Sequence of chain 1.C:
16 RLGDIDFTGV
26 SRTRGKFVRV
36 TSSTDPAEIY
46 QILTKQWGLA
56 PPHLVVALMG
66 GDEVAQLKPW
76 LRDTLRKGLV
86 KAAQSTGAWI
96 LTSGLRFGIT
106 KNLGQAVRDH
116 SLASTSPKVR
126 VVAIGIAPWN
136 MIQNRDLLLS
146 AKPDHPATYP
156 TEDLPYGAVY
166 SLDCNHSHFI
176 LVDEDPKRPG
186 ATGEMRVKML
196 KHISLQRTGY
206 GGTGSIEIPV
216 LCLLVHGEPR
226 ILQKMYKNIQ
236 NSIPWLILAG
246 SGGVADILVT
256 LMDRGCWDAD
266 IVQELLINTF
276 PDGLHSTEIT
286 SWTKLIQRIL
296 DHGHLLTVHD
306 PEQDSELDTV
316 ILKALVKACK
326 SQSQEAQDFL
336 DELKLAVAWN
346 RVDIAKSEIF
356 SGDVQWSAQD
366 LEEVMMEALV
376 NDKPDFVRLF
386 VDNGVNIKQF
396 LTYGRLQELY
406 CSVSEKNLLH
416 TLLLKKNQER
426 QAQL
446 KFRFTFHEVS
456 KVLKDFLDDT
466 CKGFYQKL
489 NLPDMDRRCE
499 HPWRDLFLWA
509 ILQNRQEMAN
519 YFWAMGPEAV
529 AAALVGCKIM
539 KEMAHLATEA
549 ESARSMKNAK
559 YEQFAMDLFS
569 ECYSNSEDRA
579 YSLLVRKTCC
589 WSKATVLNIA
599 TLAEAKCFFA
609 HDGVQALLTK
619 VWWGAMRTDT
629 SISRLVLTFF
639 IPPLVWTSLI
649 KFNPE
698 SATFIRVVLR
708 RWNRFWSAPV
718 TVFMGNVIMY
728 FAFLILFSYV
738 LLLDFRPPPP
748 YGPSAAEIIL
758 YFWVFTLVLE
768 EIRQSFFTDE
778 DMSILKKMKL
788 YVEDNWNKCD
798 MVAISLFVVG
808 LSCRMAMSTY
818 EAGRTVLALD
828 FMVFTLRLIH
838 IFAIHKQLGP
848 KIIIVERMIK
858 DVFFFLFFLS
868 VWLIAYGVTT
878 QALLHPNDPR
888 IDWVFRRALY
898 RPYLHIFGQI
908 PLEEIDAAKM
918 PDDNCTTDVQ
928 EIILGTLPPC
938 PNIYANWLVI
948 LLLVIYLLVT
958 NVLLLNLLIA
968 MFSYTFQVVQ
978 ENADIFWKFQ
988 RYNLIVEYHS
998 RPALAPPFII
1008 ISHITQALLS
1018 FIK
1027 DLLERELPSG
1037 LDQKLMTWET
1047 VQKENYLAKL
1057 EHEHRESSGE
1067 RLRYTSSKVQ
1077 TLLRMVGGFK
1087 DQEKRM

This protein binds this small molecule.
Small molecule (SMILES): C[C@@H]1CC[C@@]2(OC1)O[C@H]1C[C@H]3[C@@H]4CC=C5C[C@@H](OCC[C@H](CO)CO[C@@H]6O[C@H](CO)[C@@H](O[C@H]7O[C@H](CO)[C@@H](O)[C@H](O)[C@H]7O)[C@H](O)[C@H]6O)CC[C@]5(C)[C@H]4CC[C@]3(C)[C@H]1[C@@H]2C

Binding-site contacts:
Ligand atom O8 contacts residue MET917 of chain 1.B at 2.5 Å (h-bond).
Ligand atom O13 contacts residue ASP889 of chain 1.C at 2.5 Å (salt-bridge).
Ligand atom O12 contacts residue TRP890 of chain 1.C at 2.6 Å (h-bond).
Ligand atom O10 contacts residue ALA915 of chain 1.B at 3.4 Å (h-bond).
Ligand atom C27 contacts residue ASP889 of chain 1.C at 3.9 Å.
Ligand atom C11 contacts residue ARG893 of chain 1.C at 3.9 Å.
Ligand atom C11 contacts residue ASP889 of chain 1.C at 3.9 Å.
Ligand atom C6 contacts residue LEU896 of chain 1.C at 4.0 Å (hydrophobic).
Ligand atom O5 contacts residue ALA914 of chain 1.B at 3.7 Å.
Ligand atom C7 contacts residue LEU896 of chain 1.C at 3.8 Å (hydrophobic).
Ligand atom O12 contacts residue ARG887 of chain 1.C at 3.9 Å.
Ligand atom O3 contacts residue ASP889 of chain 1.C at 3.3 Å (salt-bridge).
Ligand atom C5 contacts residue YUV1 of chain 1.R at 3.8 Å.
Ligand atom C32 contacts residue ASP889 of chain 1.C at 3.3 Å.
Ligand atom C23 contacts residue VAL951 of chain 1.B at 4.0 Å (hydrophobic).
Ligand atom C42 contacts residue MET917 of chain 1.B at 3.6 Å (hydrophobic).
Ligand atom O1 contacts residue LEU896 of chain 1.C at 3.7 Å.
Ligand atom C16 contacts residue TRP944 of chain 1.B at 3.4 Å (hydrophobic).
Ligand atom C33 contacts residue TRP890 of chain 1.C at 3.6 Å (hydrophobic).
Ligand atom C15 contacts residue TRP944 of chain 1.B at 3.5 Å (hydrophobic).
Ligand atom C32 contacts residue TRP890 of chain 1.C at 3.5 Å (hydrophobic).
Ligand atom C26 contacts residue LEU948 of chain 1.B at 3.7 Å (hydrophobic).
Ligand atom C31 contacts residue ASP889 of chain 1.C at 3.9 Å.
Ligand atom C contacts residue SER867 of chain 1.C at 3.7 Å.
Ligand atom C2 contacts residue LEU870 of chain 1.C at 3.9 Å (hydrophobic).
Ligand atom C2 contacts residue TYR900 of chain 1.C at 3.7 Å (hydrophobic).
Ligand atom C23 contacts residue TYR897 of chain 1.C at 4.0 Å (hydrophobic).
Ligand atom O13 contacts residue TRP890 of chain 1.C at 3.3 Å (h-bond).
Ligand atom C42 contacts residue ALA915 of chain 1.B at 3.2 Å (hydrophobic).
Ligand atom C10 contacts residue PHE892 of chain 1.C at 3.7 Å (hydrophobic).
Ligand atom C42 contacts residue ALA914 of chain 1.B at 3.2 Å (hydrophobic).
Ligand atom C13 contacts residue ARG893 of chain 1.C at 3.9 Å.
Ligand atom C18 contacts residue ILE947 of chain 1.B at 3.8 Å (hydrophobic).
Ligand atom O contacts residue YUV1 of chain 1.R at 3.4 Å.
Ligand atom O8 contacts residue ALA915 of chain 1.B at 3.8 Å.
Ligand atom C36 contacts residue ALA915 of chain 1.B at 4.0 Å (hydrophobic).
Ligand atom O8 contacts residue ALA914 of chain 1.B at 2.7 Å (h-bond).
Ligand atom C11 contacts residue PHE892 of chain 1.C at 4.0 Å (hydrophobic).
Ligand atom C3 contacts residue TYR900 of chain 1.C at 3.9 Å (hydrophobic).
Ligand atom C contacts residue LEU870 of chain 1.C at 3.6 Å (hydrophobic).

Sequence of chain 1.B:
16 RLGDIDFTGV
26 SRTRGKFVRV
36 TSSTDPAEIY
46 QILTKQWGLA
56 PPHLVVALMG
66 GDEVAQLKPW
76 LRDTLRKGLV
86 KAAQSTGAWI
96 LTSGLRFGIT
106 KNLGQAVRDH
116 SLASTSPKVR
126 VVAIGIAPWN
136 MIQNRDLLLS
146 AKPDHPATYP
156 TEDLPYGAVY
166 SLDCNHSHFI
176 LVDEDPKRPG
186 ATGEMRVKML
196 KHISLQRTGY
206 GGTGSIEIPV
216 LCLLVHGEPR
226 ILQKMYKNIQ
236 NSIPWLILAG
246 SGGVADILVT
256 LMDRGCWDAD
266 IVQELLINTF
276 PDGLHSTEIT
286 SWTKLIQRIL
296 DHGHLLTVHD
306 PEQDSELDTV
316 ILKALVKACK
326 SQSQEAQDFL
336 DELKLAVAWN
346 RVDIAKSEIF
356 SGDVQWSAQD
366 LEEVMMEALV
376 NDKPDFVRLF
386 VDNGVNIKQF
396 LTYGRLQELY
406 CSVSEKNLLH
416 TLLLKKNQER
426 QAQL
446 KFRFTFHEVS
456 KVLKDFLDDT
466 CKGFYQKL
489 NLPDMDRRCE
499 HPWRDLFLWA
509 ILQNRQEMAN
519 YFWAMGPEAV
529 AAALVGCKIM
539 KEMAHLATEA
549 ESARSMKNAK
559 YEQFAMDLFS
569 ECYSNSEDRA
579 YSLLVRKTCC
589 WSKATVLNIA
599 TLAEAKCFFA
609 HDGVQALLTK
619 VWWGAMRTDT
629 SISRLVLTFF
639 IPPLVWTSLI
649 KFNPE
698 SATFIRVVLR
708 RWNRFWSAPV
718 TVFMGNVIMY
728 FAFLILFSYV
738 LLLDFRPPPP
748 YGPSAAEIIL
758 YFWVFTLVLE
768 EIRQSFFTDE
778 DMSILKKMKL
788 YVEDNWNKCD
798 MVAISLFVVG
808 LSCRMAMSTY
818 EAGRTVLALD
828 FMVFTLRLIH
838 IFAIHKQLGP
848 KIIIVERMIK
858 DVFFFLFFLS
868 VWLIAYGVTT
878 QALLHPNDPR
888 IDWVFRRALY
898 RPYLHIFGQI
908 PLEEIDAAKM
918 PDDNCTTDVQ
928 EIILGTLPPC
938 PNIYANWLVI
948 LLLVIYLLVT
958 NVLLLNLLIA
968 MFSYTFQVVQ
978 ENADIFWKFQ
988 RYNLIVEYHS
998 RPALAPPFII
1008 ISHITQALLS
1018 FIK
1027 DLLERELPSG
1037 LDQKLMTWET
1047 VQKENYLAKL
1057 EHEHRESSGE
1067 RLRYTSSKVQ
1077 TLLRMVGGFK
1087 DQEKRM